Sequence of chain 2.A:
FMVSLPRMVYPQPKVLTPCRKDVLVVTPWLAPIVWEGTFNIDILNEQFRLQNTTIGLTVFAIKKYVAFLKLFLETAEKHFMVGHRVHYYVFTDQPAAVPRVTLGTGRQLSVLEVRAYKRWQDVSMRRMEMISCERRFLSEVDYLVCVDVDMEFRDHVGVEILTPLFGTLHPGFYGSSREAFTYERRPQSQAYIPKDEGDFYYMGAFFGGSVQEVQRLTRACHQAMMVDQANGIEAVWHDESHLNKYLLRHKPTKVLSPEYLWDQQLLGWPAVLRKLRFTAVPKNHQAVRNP

This protein binds this small molecule.
Small molecule (SMILES): OC[C@H]1O[C@@H](O)[C@H](O)[C@@H](O)[C@H]1O

Binding-site contacts:
Ligand atom O2 contacts residue UDP1 of chain 2.B at 3.4 Å (h-bond).
Ligand atom C6 contacts residue TYR203 of chain 2.A at 3.8 Å (hydrophobic).
Ligand atom O3 contacts residue UDP1 of chain 2.B at 2.5 Å (h-bond).
Ligand atom C5 contacts residue HIS172 of chain 2.A at 3.8 Å.
Ligand atom O5 contacts residue PHE175 of chain 2.A at 4.4 Å.
Ligand atom O6 contacts residue THR184 of chain 2.A at 2.7 Å (h-bond).
Ligand atom C6 contacts residue PHE175 of chain 2.A at 4.0 Å (hydrophobic).
Ligand atom C4 contacts residue TRP239 of chain 2.A at 3.6 Å (hydrophobic).
Ligand atom C4 contacts residue HIS172 of chain 2.A at 3.9 Å.
Ligand atom C6 contacts residue TRP239 of chain 2.A at 3.6 Å (hydrophobic).
Ligand atom O5 contacts residue HIS172 of chain 2.A at 3.2 Å (h-bond).
Ligand atom O3 contacts residue GOL1 of chain 2.C at 4.0 Å.
Ligand atom C1 contacts residue HIS172 of chain 2.A at 3.9 Å.
Ligand atom O1 contacts residue HIS172 of chain 2.A at 3.8 Å.
Ligand atom C4 contacts residue GLU242 of chain 2.A at 3.3 Å.
Ligand atom O6 contacts residue TYR203 of chain 2.A at 4.5 Å.
Ligand atom O6 contacts residue PHE175 of chain 2.A at 3.5 Å.
Ligand atom C6 contacts residue HIS172 of chain 2.A at 3.9 Å.
Ligand atom O4 contacts residue GLU242 of chain 2.A at 2.6 Å (salt-bridge).
Ligand atom C5 contacts residue TRP239 of chain 2.A at 3.8 Å (hydrophobic).
Ligand atom C2 contacts residue HIS172 of chain 2.A at 4.0 Å.
Ligand atom O6 contacts residue TRP239 of chain 2.A at 3.4 Å (h-bond).
Ligand atom C6 contacts residue THR184 of chain 2.A at 3.3 Å.
Ligand atom C3 contacts residue TRP239 of chain 2.A at 3.9 Å (hydrophobic).
Ligand atom C5 contacts residue GLU242 of chain 2.A at 4.0 Å.
Ligand atom O4 contacts residue HIS172 of chain 2.A at 2.8 Å (h-bond).
Ligand atom C3 contacts residue UDP1 of chain 2.B at 3.5 Å.
Ligand atom C2 contacts residue UDP1 of chain 2.B at 4.1 Å.
Ligand atom C6 contacts residue GLU242 of chain 2.A at 3.5 Å.